A small-molecule ligand and the protein it binds are described below.
Small molecule (SMILES): N[C@@H]1[C@@H](O)[C@H](O[C@@H]2O[C@H](CO)[C@@H](O[C@@H]3O[C@H](CO)[C@@H](O[C@@H]4O[C@H](CO)[C@@H](O[C@@H]5O[C@H](CO)[C@@H](O[C@@H]6O[C@H](CO)[C@@H](O)[C@H](O)[C@H]6N)[C@H](O)[C@H]5N)[C@H](O)[C@H]4N)[C@H](O)[C@H]3N)[C@H](O)[C@H]2N)[C@@H](CO)O[C@H]1O

Binding-site contacts:
Ligand atom O3 contacts residue SER35 of chain 1.B at 2.6 Å (h-bond).
Ligand atom O4 contacts residue GLY162 of chain 1.B at 3.3 Å.
Ligand atom O3 contacts residue TYR133 of chain 1.B at 3.2 Å (h-bond).
Ligand atom O6 contacts residue GLU33 of chain 1.B at 3.2 Å (salt-bridge).
Ligand atom O3 contacts residue PRO163 of chain 1.B at 2.6 Å (h-bond).
Ligand atom O6 contacts residue SER35 of chain 1.B at 3.0 Å (h-bond).
Ligand atom O5 contacts residue ARG53 of chain 1.B at 3.4 Å (salt-bridge).
Ligand atom C5 contacts residue VAL160 of chain 1.B at 3.2 Å (hydrophobic).
Ligand atom C1 contacts residue GLU33 of chain 1.B at 3.4 Å.
Ligand atom O3 contacts residue VAL160 of chain 1.B at 2.9 Å (h-bond).
Ligand atom O4 contacts residue GLY61 of chain 1.B at 3.4 Å (h-bond).
Ligand atom O5 contacts residue SER35 of chain 1.B at 3.2 Å (h-bond).
Ligand atom C6 contacts residue ILE60 of chain 1.B at 2.7 Å (hydrophobic).
Ligand atom C2 contacts residue ASP243 of chain 1.B at 3.4 Å.
Ligand atom O6 contacts residue ILE60 of chain 1.B at 2.8 Å (h-bond).
Ligand atom N2 contacts residue TYR45 of chain 1.B at 2.8 Å (h-bond).
Ligand atom N2 contacts residue ASP68 of chain 1.B at 2.9 Å (salt-bridge).
Ligand atom N2 contacts residue GLY61 of chain 1.B at 2.8 Å (h-bond).
Ligand atom C6 contacts residue SER35 of chain 1.B at 3.3 Å.
Ligand atom C3 contacts residue ASP243 of chain 1.B at 3.2 Å.
Ligand atom O5 contacts residue VAL160 of chain 1.B at 3.3 Å (h-bond).
Ligand atom N2 contacts residue ASP51 of chain 1.B at 3.4 Å (salt-bridge).
Ligand atom O6 contacts residue ARG53 of chain 1.B at 2.8 Å (salt-bridge).
Ligand atom N2 contacts residue ASP243 of chain 1.B at 2.7 Å (salt-bridge).
Ligand atom C6 contacts residue VAL159 of chain 1.B at 3.1 Å (hydrophobic).
Ligand atom O4 contacts residue TYR241 of chain 1.B at 3.3 Å.
Ligand atom N2 contacts residue HIS161 of chain 1.B at 2.8 Å (h-bond).
Ligand atom N2 contacts residue HIS211 of chain 1.B at 2.9 Å (h-bond).
Ligand atom C2 contacts residue PRO163 of chain 1.B at 3.2 Å (hydrophobic).
Ligand atom O3 contacts residue THR66 of chain 1.B at 2.7 Å (h-bond).
Ligand atom O6 contacts residue ALA210 of chain 1.B at 3.1 Å (h-bond).
Ligand atom C2 contacts residue GLU33 of chain 1.B at 3.3 Å.
Ligand atom O6 contacts residue ASN34 of chain 1.B at 3.4 Å (h-bond).
Ligand atom O3 contacts residue HIS211 of chain 1.B at 3.1 Å (h-bond).
Ligand atom C6 contacts residue GLU33 of chain 1.B at 3.4 Å.
Ligand atom C6 contacts residue THR66 of chain 1.B at 3.3 Å.
Ligand atom N2 contacts residue GLU33 of chain 1.B at 2.6 Å (salt-bridge).
Ligand atom C3 contacts residue PRO163 of chain 1.B at 3.2 Å (hydrophobic).
Ligand atom O3 contacts residue ARG53 of chain 1.B at 3.4 Å (salt-bridge).
Ligand atom C2 contacts residue HIS211 of chain 1.B at 3.2 Å.

Sequence of chain 1.B:
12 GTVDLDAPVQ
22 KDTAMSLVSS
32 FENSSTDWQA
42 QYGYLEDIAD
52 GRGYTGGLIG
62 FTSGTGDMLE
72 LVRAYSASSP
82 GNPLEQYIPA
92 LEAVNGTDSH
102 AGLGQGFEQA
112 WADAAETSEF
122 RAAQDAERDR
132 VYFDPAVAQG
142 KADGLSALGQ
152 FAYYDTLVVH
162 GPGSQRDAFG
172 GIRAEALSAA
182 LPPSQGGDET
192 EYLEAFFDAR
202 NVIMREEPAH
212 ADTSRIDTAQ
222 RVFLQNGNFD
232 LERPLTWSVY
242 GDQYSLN